Sequence of chain 43.H:
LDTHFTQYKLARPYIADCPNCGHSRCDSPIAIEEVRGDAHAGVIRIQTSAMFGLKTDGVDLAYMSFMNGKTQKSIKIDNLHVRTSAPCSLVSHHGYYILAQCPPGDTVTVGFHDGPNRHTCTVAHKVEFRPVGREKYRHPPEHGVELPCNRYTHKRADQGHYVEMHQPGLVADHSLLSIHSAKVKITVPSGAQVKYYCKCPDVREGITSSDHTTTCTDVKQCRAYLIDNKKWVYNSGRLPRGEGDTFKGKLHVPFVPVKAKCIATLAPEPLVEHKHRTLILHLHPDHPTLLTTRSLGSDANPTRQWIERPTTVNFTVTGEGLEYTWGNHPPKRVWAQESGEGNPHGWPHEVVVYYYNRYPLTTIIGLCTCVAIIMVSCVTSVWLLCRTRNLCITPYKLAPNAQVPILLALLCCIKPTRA

Binding-site contacts:
Ligand atom O6A contacts residue LEU62 of chain 43.H at 3.4 Å.
Ligand atom O3 contacts residue ARG157 of chain 43.H at 3.3 Å (salt-bridge).
Ligand atom O6B contacts residue HIS94 of chain 43.H at 4.0 Å.
Ligand atom C3 contacts residue ARG157 of chain 43.H at 3.7 Å.
Ligand atom O5 contacts residue LYS156 of chain 43.H at 3.4 Å.
Ligand atom OAF contacts residue THR4 of chain 43.H at 2.9 Å (h-bond).
Ligand atom SAG contacts residue THR4 of chain 43.H at 3.9 Å.
Ligand atom O6B contacts residue ARG157 of chain 43.H at 3.3 Å (salt-bridge).
Ligand atom O6B contacts residue LEU62 of chain 43.H at 4.0 Å.
Ligand atom O6A contacts residue SER93 of chain 43.H at 3.2 Å.
Ligand atom O6A contacts residue HIS155 of chain 43.H at 3.8 Å.
Ligand atom O5 contacts residue ARG157 of chain 43.H at 3.8 Å.
Ligand atom C5 contacts residue HIS155 of chain 43.H at 4.0 Å.
Ligand atom SAG contacts residue ARG157 of chain 43.H at 3.6 Å (salt-bridge).
Ligand atom OAH contacts residue THR4 of chain 43.H at 3.7 Å.
Ligand atom C2 contacts residue ALA158 of chain 43.H at 3.7 Å (hydrophobic).
Ligand atom O5 contacts residue HIS155 of chain 43.H at 3.6 Å.
Ligand atom C3 contacts residue ALA158 of chain 43.H at 4.0 Å (hydrophobic).
Ligand atom OBI contacts residue LYS156 of chain 43.H at 4.0 Å.
Ligand atom C5 contacts residue LEU62 of chain 43.H at 3.8 Å (hydrophobic).
Ligand atom OAF contacts residue ALA158 of chain 43.H at 3.3 Å.
Ligand atom C6 contacts residue SER93 of chain 43.H at 4.0 Å.
Ligand atom O6B contacts residue HIS155 of chain 43.H at 3.3 Å (h-bond).
Ligand atom O6A contacts residue HIS94 of chain 43.H at 3.2 Å (h-bond).
Ligand atom OAF contacts residue ARG157 of chain 43.H at 2.8 Å (salt-bridge).
Ligand atom O3 contacts residue ALA158 of chain 43.H at 3.0 Å (h-bond).
Ligand atom O4 contacts residue SER93 of chain 43.H at 3.0 Å (h-bond).
Ligand atom C4 contacts residue LYS156 of chain 43.H at 4.0 Å.
Ligand atom OAH contacts residue ASP3 of chain 43.H at 4.0 Å.
Ligand atom O4 contacts residue LYS156 of chain 43.H at 3.5 Å.
Ligand atom OAH contacts residue LEU2 of chain 43.H at 2.8 Å (h-bond).
Ligand atom C3 contacts residue LYS156 of chain 43.H at 4.0 Å.
Ligand atom O4 contacts residue HIS155 of chain 43.H at 3.5 Å (h-bond).
Ligand atom O3 contacts residue LYS156 of chain 43.H at 3.0 Å.
Ligand atom C6 contacts residue LEU62 of chain 43.H at 3.5 Å (hydrophobic).
Ligand atom OAH contacts residue ARG157 of chain 43.H at 3.1 Å (salt-bridge).
Ligand atom O5B contacts residue LYS156 of chain 43.H at 3.3 Å.
Ligand atom C6 contacts residue HIS155 of chain 43.H at 3.4 Å.
Ligand atom C6 contacts residue HIS94 of chain 43.H at 3.9 Å.
Ligand atom O6B contacts residue LYS156 of chain 43.H at 3.3 Å.

A small-molecule ligand and the protein it binds are described below.
Small molecule (SMILES): O=C(O)[C@@H]1O[C@H](O[C@H]2[C@@H](OS(=O)(=O)O)O[C@@H](O)[C@H](NS(=O)(=O)O)[C@H]2O)[C@@H](OS(=O)(=O)O)[C@H](O)[C@@H]1O